Binding-site contacts:
Ligand atom CAO contacts residue GLN189 of chain 2.A at 3.9 Å.
Ligand atom CAQ contacts residue SO41 of chain 2.L at 3.9 Å.
Ligand atom NBE contacts residue MG1 of chain 2.G at 2.8 Å.
Ligand atom CAY contacts residue PRO217 of chain 2.A at 3.7 Å (hydrophobic).
Ligand atom NBE contacts residue ASP188 of chain 2.A at 3.8 Å.
Ligand atom CAV contacts residue PRO217 of chain 2.A at 3.8 Å (hydrophobic).
Ligand atom CAK contacts residue PRO217 of chain 2.A at 3.8 Å (hydrophobic).
Ligand atom OAD contacts residue PRO214 of chain 2.A at 3.2 Å.
Ligand atom CAU contacts residue PRO217 of chain 2.A at 3.8 Å (hydrophobic).
Ligand atom CAZ contacts residue PRO217 of chain 2.A at 3.5 Å (hydrophobic).
Ligand atom NAS contacts residue MG1 of chain 2.F at 2.0 Å.
Ligand atom OAE contacts residue MG1 of chain 2.G at 2.1 Å.
Ligand atom OAD contacts residue GLN189 of chain 2.A at 3.9 Å.
Ligand atom OAE contacts residue ASP188 of chain 2.A at 3.1 Å (salt-bridge).
Ligand atom FAG contacts residue PRO217 of chain 2.A at 3.9 Å.
Ligand atom CBD contacts residue ASP188 of chain 2.A at 3.9 Å.
Ligand atom CBB contacts residue MG1 of chain 2.G at 2.7 Å.
Ligand atom CBD contacts residue MG1 of chain 2.F at 2.7 Å.
Ligand atom NAT contacts residue PRO217 of chain 2.A at 3.9 Å.
Ligand atom NBE contacts residue MG1 of chain 2.F at 2.7 Å.
Ligand atom NBE contacts residue GLU224 of chain 2.A at 3.5 Å (salt-bridge).
Ligand atom CBB contacts residue GLU224 of chain 2.A at 3.4 Å.
Ligand atom CAI contacts residue PRO217 of chain 2.A at 3.6 Å (hydrophobic).
Ligand atom NAS contacts residue ASP188 of chain 2.A at 3.4 Å (salt-bridge).
Ligand atom CAJ contacts residue MG1 of chain 2.F at 3.2 Å.
Ligand atom OAE contacts residue GLU224 of chain 2.A at 2.9 Å (salt-bridge).
Ligand atom OAD contacts residue TYR215 of chain 2.A at 2.6 Å (h-bond).
Ligand atom CAH contacts residue PRO217 of chain 2.A at 3.7 Å (hydrophobic).
Ligand atom CAN contacts residue GLN189 of chain 2.A at 3.4 Å.
Ligand atom FAF contacts residue GLN218 of chain 2.A at 3.5 Å.
Ligand atom FAG contacts residue GLU224 of chain 2.A at 3.3 Å.
Ligand atom OAB contacts residue PRO217 of chain 2.A at 3.9 Å.
Ligand atom CBA contacts residue MG1 of chain 2.G at 4.0 Å.
Ligand atom CAJ contacts residue ASP188 of chain 2.A at 4.0 Å.
Ligand atom OAE contacts residue MG1 of chain 2.F at 1.9 Å.
Ligand atom OAC contacts residue GLU224 of chain 2.A at 2.6 Å (salt-bridge).
Ligand atom CAM contacts residue TYR215 of chain 2.A at 3.5 Å (hydrophobic).
Ligand atom OAE contacts residue ASP131 of chain 2.A at 2.8 Å (salt-bridge).
Ligand atom OAC contacts residue MG1 of chain 2.G at 1.9 Å.
Ligand atom OAC contacts residue ASP131 of chain 2.A at 4.0 Å.

Sequence of chain 2.A:
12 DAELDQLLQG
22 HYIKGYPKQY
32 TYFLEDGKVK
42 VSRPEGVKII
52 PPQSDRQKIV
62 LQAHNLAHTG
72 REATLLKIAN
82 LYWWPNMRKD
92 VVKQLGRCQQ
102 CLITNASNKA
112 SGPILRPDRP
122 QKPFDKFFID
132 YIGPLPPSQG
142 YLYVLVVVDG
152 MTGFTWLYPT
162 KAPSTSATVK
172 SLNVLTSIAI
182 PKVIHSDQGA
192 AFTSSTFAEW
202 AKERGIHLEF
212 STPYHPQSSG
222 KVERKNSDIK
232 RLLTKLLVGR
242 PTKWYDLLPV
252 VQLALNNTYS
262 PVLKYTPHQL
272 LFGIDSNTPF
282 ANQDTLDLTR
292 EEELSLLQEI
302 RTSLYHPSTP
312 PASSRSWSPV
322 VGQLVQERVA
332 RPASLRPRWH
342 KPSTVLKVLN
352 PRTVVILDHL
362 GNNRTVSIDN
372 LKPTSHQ

A protein and the small-molecule ligand that binds it are described below.
Small molecule (SMILES): Nc1c(C(=O)NCc2ccc(F)cc2F)c(=O)n(O)c2ncc(CCCCCO)cc12